A small-molecule ligand and the protein it binds are described below.
Small molecule (SMILES): CO[C@H]1O[C@H](CO)[C@@H](O)[C@H](O)[C@@H]1O

Sequence of chain 1.A:
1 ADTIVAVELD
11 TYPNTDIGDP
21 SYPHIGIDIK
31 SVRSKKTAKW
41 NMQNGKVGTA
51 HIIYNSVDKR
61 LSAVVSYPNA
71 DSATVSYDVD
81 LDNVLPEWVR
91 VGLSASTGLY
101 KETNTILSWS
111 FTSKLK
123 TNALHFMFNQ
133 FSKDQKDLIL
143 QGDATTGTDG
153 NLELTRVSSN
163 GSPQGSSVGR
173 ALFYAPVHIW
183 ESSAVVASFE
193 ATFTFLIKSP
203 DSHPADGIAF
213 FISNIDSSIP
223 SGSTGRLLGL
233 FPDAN

Binding-site contacts:
Ligand atom C4 contacts residue GLY227 of chain 1.A at 3.8 Å.
Ligand atom O5 contacts residue GLY98 of chain 1.A at 4.1 Å.
Ligand atom C5 contacts residue ASN14 of chain 1.A at 4.4 Å.
Ligand atom C5 contacts residue TYR12 of chain 1.A at 4.0 Å (hydrophobic).
Ligand atom O6 contacts residue ALA207 of chain 1.A at 3.3 Å.
Ligand atom O3 contacts residue GLY227 of chain 1.A at 3.5 Å.
Ligand atom C4 contacts residue ARG228 of chain 1.A at 3.7 Å.
Ligand atom O2 contacts residue LEU99 of chain 1.A at 3.9 Å.
Ligand atom C3 contacts residue ASN14 of chain 1.A at 4.1 Å.
Ligand atom O6 contacts residue ASP208 of chain 1.A at 2.6 Å (salt-bridge).
Ligand atom O2 contacts residue GLY227 of chain 1.A at 4.0 Å.
Ligand atom C4 contacts residue ASP208 of chain 1.A at 3.3 Å.
Ligand atom O3 contacts residue THR226 of chain 1.A at 4.4 Å.
Ligand atom C5 contacts residue LEU99 of chain 1.A at 4.2 Å (hydrophobic).
Ligand atom C6 contacts residue TYR12 of chain 1.A at 3.9 Å (hydrophobic).
Ligand atom C6 contacts residue TYR100 of chain 1.A at 3.8 Å (hydrophobic).
Ligand atom C3 contacts residue ARG228 of chain 1.A at 3.9 Å.
Ligand atom O5 contacts residue LEU99 of chain 1.A at 3.2 Å (h-bond).
Ligand atom O6 contacts residue LEU99 of chain 1.A at 3.4 Å (h-bond).
Ligand atom O4 contacts residue ASP208 of chain 1.A at 2.5 Å (salt-bridge).
Ligand atom C4 contacts residue ASN14 of chain 1.A at 4.0 Å.
Ligand atom O4 contacts residue ARG228 of chain 1.A at 3.3 Å (salt-bridge).
Ligand atom O2 contacts residue GLY98 of chain 1.A at 3.7 Å.
Ligand atom O1 contacts residue LEU99 of chain 1.A at 4.3 Å.
Ligand atom O4 contacts residue GLY227 of chain 1.A at 3.9 Å.
Ligand atom O3 contacts residue ARG228 of chain 1.A at 2.9 Å (salt-bridge).
Ligand atom C6 contacts residue LEU99 of chain 1.A at 4.2 Å (hydrophobic).
Ligand atom O6 contacts residue TYR100 of chain 1.A at 3.2 Å (h-bond).
Ligand atom O4 contacts residue ASN14 of chain 1.A at 2.9 Å (h-bond).
Ligand atom O6 contacts residue THR97 of chain 1.A at 4.4 Å.
Ligand atom C7 contacts residue TYR12 of chain 1.A at 4.3 Å (hydrophobic).
Ligand atom C6 contacts residue ASP208 of chain 1.A at 3.5 Å.
Ligand atom C6 contacts residue ALA207 of chain 1.A at 3.7 Å (hydrophobic).
Ligand atom C7 contacts residue LEU99 of chain 1.A at 4.0 Å (hydrophobic).
Ligand atom O5 contacts residue TYR100 of chain 1.A at 4.2 Å.
Ligand atom C5 contacts residue ASP208 of chain 1.A at 4.0 Å.
Ligand atom C1 contacts residue LEU99 of chain 1.A at 3.6 Å (hydrophobic).
Ligand atom O6 contacts residue GLY98 of chain 1.A at 3.3 Å.
Ligand atom C3 contacts residue GLY227 of chain 1.A at 4.2 Å.
Ligand atom O4 contacts residue TYR12 of chain 1.A at 3.7 Å.